Sequence of chain 1.A:
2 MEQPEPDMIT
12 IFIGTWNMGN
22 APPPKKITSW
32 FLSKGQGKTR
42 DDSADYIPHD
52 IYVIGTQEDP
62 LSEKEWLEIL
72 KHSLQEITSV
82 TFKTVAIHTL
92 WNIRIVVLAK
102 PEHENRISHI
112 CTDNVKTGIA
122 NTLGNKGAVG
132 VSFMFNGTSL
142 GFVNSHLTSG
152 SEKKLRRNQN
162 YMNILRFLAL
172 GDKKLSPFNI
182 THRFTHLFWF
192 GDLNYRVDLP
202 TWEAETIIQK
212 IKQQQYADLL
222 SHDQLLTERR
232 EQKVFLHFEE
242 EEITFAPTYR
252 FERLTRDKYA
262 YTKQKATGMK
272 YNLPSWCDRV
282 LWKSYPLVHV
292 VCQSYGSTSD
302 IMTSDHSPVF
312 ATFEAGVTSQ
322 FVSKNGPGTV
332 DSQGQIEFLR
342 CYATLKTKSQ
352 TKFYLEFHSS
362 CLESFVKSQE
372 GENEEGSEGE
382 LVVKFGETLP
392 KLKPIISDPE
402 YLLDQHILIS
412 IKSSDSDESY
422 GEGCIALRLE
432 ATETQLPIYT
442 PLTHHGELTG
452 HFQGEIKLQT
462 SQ

Binding-site contacts:
Ligand atom O1 contacts residue GLY172 of chain 1.A at 3.2 Å (h-bond).
Ligand atom C8 contacts residue ASP173 of chain 1.A at 3.9 Å.
Ligand atom C5 contacts residue ASP173 of chain 1.A at 3.8 Å.
Ligand atom N1 contacts residue GLY172 of chain 1.A at 3.1 Å (h-bond).
Ligand atom C9 contacts residue MET135 of chain 1.A at 3.7 Å (hydrophobic).
Ligand atom N1 contacts residue CYS112 of chain 1.A at 3.3 Å (h-bond).
Ligand atom CL1 contacts residue GLY172 of chain 1.A at 4.0 Å.
Ligand atom CL1 contacts residue SER140 of chain 1.A at 4.1 Å.
Ligand atom C3 contacts residue CYS112 of chain 1.A at 3.5 Å (hydrophobic).
Ligand atom C10 contacts residue MET135 of chain 1.A at 4.0 Å (hydrophobic).
Ligand atom C7 contacts residue ASP173 of chain 1.A at 3.6 Å.
Ligand atom O1 contacts residue ASP173 of chain 1.A at 3.9 Å.
Ligand atom C3 contacts residue GLY172 of chain 1.A at 3.0 Å.
Ligand atom C1 contacts residue CYS112 of chain 1.A at 1.7 Å (hydrophobic).
Ligand atom C2 contacts residue LYS174 of chain 1.A at 3.7 Å.
Ligand atom C4 contacts residue ASP173 of chain 1.A at 3.7 Å.
Ligand atom O1 contacts residue LYS174 of chain 1.A at 2.9 Å (salt-bridge).
Ligand atom C8 contacts residue HIS110 of chain 1.A at 4.2 Å.
Ligand atom C12 contacts residue GLY172 of chain 1.A at 4.1 Å.
Ligand atom C4 contacts residue GLY172 of chain 1.A at 3.6 Å.
Ligand atom C3 contacts residue LYS174 of chain 1.A at 3.5 Å.
Ligand atom C5 contacts residue HIS110 of chain 1.A at 3.5 Å.
Ligand atom N1 contacts residue ASP173 of chain 1.A at 4.2 Å.
Ligand atom N2 contacts residue ASP173 of chain 1.A at 3.5 Å (salt-bridge).
Ligand atom C6 contacts residue ASP173 of chain 1.A at 3.8 Å.
Ligand atom N2 contacts residue GLY172 of chain 1.A at 3.5 Å.
Ligand atom C11 contacts residue ASP173 of chain 1.A at 4.2 Å.
Ligand atom CL1 contacts residue MET135 of chain 1.A at 4.0 Å.
Ligand atom C12 contacts residue ASP173 of chain 1.A at 3.8 Å.
Ligand atom C7 contacts residue HIS110 of chain 1.A at 3.8 Å.
Ligand atom C4 contacts residue HIS110 of chain 1.A at 4.0 Å.
Ligand atom N2 contacts residue HIS110 of chain 1.A at 3.7 Å.
Ligand atom C2 contacts residue CYS112 of chain 1.A at 2.7 Å (hydrophobic).
Ligand atom C1 contacts residue GLY172 of chain 1.A at 3.5 Å.
Ligand atom CL1 contacts residue PHE134 of chain 1.A at 3.7 Å.
Ligand atom C2 contacts residue GLY172 of chain 1.A at 3.4 Å.
Ligand atom C10 contacts residue SER140 of chain 1.A at 4.0 Å.
Ligand atom C12 contacts residue HIS110 of chain 1.A at 3.8 Å.
Ligand atom C6 contacts residue HIS110 of chain 1.A at 3.5 Å.
Ligand atom C11 contacts residue HIS110 of chain 1.A at 4.2 Å.

This small molecule binds to this protein.
Small molecule (SMILES): CCC(=O)Nc1ccc2cccc(Cl)c2n1